Binding-site contacts:
Ligand atom C5 contacts residue ASN751 of chain 1.B at 3.6 Å.
Ligand atom C6 contacts residue NAG1 of chain 1.F at 3.7 Å.
Ligand atom C1 contacts residue ASN751 of chain 1.B at 1.4 Å.
Ligand atom O6 contacts residue NAG2 of chain 1.F at 3.2 Å.
Ligand atom O5 contacts residue ARG543 of chain 1.B at 4.2 Å.
Ligand atom C4 contacts residue ASN751 of chain 1.B at 4.2 Å.
Ligand atom C7 contacts residue ASN751 of chain 1.B at 4.1 Å.
Ligand atom N2 contacts residue ASN751 of chain 1.B at 3.0 Å (h-bond).
Ligand atom C6 contacts residue NAG2 of chain 1.F at 3.6 Å.
Ligand atom O5 contacts residue ASN751 of chain 1.B at 2.3 Å (h-bond).
Ligand atom C3 contacts residue ASN751 of chain 1.B at 3.8 Å.
Ligand atom C8 contacts residue CYS750 of chain 1.B at 3.5 Å (hydrophobic).
Ligand atom C5 contacts residue NAG1 of chain 1.F at 4.2 Å.
Ligand atom C2 contacts residue ASN751 of chain 1.B at 2.5 Å.

Sequence of chain 1.B:
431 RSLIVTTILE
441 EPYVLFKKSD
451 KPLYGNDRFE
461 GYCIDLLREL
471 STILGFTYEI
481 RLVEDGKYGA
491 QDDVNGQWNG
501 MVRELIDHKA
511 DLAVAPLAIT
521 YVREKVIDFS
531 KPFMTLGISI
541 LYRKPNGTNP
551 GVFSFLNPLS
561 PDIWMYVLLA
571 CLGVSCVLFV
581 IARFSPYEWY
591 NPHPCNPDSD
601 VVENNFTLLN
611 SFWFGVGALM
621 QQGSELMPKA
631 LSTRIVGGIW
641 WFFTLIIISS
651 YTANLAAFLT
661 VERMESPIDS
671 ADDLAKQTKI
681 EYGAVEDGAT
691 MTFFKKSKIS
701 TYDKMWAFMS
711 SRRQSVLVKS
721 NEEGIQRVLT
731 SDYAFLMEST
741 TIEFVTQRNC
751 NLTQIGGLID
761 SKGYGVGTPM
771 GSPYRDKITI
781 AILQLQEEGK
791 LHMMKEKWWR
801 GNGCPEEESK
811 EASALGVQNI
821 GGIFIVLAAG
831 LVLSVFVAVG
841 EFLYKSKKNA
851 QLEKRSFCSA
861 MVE

This protein binds this small molecule.
Small molecule (SMILES): CC(=O)N[C@@H]1[C@@H](O)[C@H](O)[C@@H](CO)O[C@H]1O